Sequence of chain 1.K:
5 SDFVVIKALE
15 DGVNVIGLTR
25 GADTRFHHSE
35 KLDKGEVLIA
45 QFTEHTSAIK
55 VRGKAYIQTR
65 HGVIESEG

Sequence of chain 1.A:
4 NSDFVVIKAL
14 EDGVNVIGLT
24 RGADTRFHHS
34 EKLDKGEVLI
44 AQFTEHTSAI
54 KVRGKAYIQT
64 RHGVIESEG

This small molecule binds to this protein.
Small molecule (SMILES): N[C@@H](Cc1c[nH]c2ccccc12)C(=O)O

Binding-site contacts:
Ligand atom CZ3 contacts residue HIS32 of chain 1.A at 4.0 Å.
Ligand atom CA contacts residue GLY25 of chain 1.K at 3.4 Å.
Ligand atom CE2 contacts residue GLN45 of chain 1.A at 3.9 Å.
Ligand atom O contacts residue THR50 of chain 1.A at 2.7 Å (h-bond).
Ligand atom N contacts residue ASP27 of chain 1.K at 3.1 Å (salt-bridge).
Ligand atom CA contacts residue THR28 of chain 1.K at 3.2 Å.
Ligand atom CE3 contacts residue HIS32 of chain 1.A at 3.9 Å.
Ligand atom CE2 contacts residue THR50 of chain 1.A at 4.0 Å.
Ligand atom CD2 contacts residue THR50 of chain 1.A at 3.9 Å.
Ligand atom OXT contacts residue SER51 of chain 1.K at 2.9 Å (h-bond).
Ligand atom OXT contacts residue GLY25 of chain 1.K at 3.0 Å (h-bond).
Ligand atom OXT contacts residue ARG24 of chain 1.K at 3.6 Å.
Ligand atom N contacts residue THR28 of chain 1.K at 2.7 Å (h-bond).
Ligand atom C contacts residue THR47 of chain 1.A at 3.3 Å.
Ligand atom CA contacts residue THR23 of chain 1.K at 3.9 Å.
Ligand atom CB contacts residue THR28 of chain 1.K at 3.4 Å.
Ligand atom NE1 contacts residue GLN45 of chain 1.A at 2.8 Å (h-bond).
Ligand atom CB contacts residue SER51 of chain 1.K at 3.5 Å.
Ligand atom CZ2 contacts residue THR50 of chain 1.A at 3.9 Å.
Ligand atom CD1 contacts residue THR47 of chain 1.A at 3.6 Å.
Ligand atom CG contacts residue SER51 of chain 1.K at 3.9 Å.
Ligand atom C contacts residue GLY25 of chain 1.K at 3.3 Å.
Ligand atom O contacts residue GLY25 of chain 1.K at 3.9 Å.
Ligand atom CB contacts residue THR23 of chain 1.K at 3.9 Å.
Ligand atom OXT contacts residue THR23 of chain 1.K at 3.9 Å.
Ligand atom O contacts residue THR47 of chain 1.A at 2.4 Å (h-bond).
Ligand atom CZ2 contacts residue ILE53 of chain 1.A at 3.8 Å (hydrophobic).
Ligand atom N contacts residue GLY25 of chain 1.K at 2.7 Å (h-bond).
Ligand atom C contacts residue SER51 of chain 1.K at 3.7 Å.
Ligand atom N contacts residue THR23 of chain 1.K at 3.0 Å (h-bond).
Ligand atom OXT contacts residue THR47 of chain 1.A at 3.5 Å.
Ligand atom O contacts residue HIS49 of chain 1.A at 3.7 Å.
Ligand atom CE3 contacts residue HIS31 of chain 1.A at 4.0 Å.
Ligand atom CZ2 contacts residue ALA44 of chain 1.A at 4.0 Å (hydrophobic).
Ligand atom CH2 contacts residue GLY21 of chain 1.A at 3.5 Å.
Ligand atom CD1 contacts residue GLN45 of chain 1.A at 3.5 Å.
Ligand atom NE1 contacts residue ALA44 of chain 1.A at 3.9 Å.
Ligand atom CZ3 contacts residue GLY21 of chain 1.A at 3.6 Å.
Ligand atom CD1 contacts residue SER51 of chain 1.K at 3.6 Å.
Ligand atom C contacts residue THR50 of chain 1.A at 3.7 Å.